A protein and the small-molecule ligand that binds it are described below.
Small molecule (SMILES): O=C(Cc1cncc2ccccc12)N(CCC1CCCCC1)Cc1cccs1

Binding-site contacts:
Ligand atom C15 contacts residue MET49 of chain 1.B at 3.8 Å (hydrophobic).
Ligand atom C21 contacts residue DMS1 of chain 1.S at 3.5 Å.
Ligand atom C23 contacts residue ASP187 of chain 1.B at 3.7 Å.
Ligand atom C22 contacts residue DMS1 of chain 1.S at 3.7 Å.
Ligand atom C5 contacts residue GLU166 of chain 1.B at 3.8 Å.
Ligand atom O contacts residue MET165 of chain 1.B at 3.5 Å.
Ligand atom C21 contacts residue GLN189 of chain 1.B at 3.5 Å.
Ligand atom C20 contacts residue MET49 of chain 1.B at 3.7 Å (hydrophobic).
Ligand atom C21 contacts residue MET49 of chain 1.B at 3.6 Å (hydrophobic).
Ligand atom S contacts residue HIS164 of chain 1.B at 3.6 Å.
Ligand atom C4 contacts residue PHE140 of chain 1.B at 3.5 Å (hydrophobic).
Ligand atom C3 contacts residue CYS145 of chain 1.B at 3.7 Å (hydrophobic).
Ligand atom C22 contacts residue GLN189 of chain 1.B at 3.6 Å.
Ligand atom C6 contacts residue GLU166 of chain 1.B at 3.7 Å.
Ligand atom O contacts residue GLU166 of chain 1.B at 3.2 Å (salt-bridge).
Ligand atom C3 contacts residue MET165 of chain 1.B at 3.8 Å (hydrophobic).
Ligand atom N contacts residue PHE140 of chain 1.B at 3.8 Å.
Ligand atom C15 contacts residue CYS44 of chain 1.B at 3.5 Å (hydrophobic).
Ligand atom C16 contacts residue THR25 of chain 1.B at 3.4 Å.
Ligand atom C4 contacts residue LEU141 of chain 1.B at 3.8 Å (hydrophobic).
Ligand atom C1 contacts residue CYS145 of chain 1.B at 3.5 Å (hydrophobic).
Ligand atom N contacts residue HIS163 of chain 1.B at 2.7 Å (h-bond).
Ligand atom C23 contacts residue MET165 of chain 1.B at 3.4 Å (hydrophobic).
Ligand atom C21 contacts residue ARG188 of chain 1.B at 3.7 Å.
Ligand atom C16 contacts residue CYS44 of chain 1.B at 3.5 Å (hydrophobic).
Ligand atom C19 contacts residue GLN189 of chain 1.B at 3.6 Å.
Ligand atom C3 contacts residue HIS163 of chain 1.B at 3.1 Å.
Ligand atom C23 contacts residue MET49 of chain 1.B at 3.2 Å (hydrophobic).
Ligand atom C22 contacts residue ARG188 of chain 1.B at 3.0 Å.
Ligand atom S contacts residue MET165 of chain 1.B at 3.4 Å.
Ligand atom S contacts residue MET49 of chain 1.B at 3.4 Å.
Ligand atom C23 contacts residue ARG188 of chain 1.B at 3.5 Å.
Ligand atom C22 contacts residue MET165 of chain 1.B at 3.7 Å (hydrophobic).
Ligand atom C14 contacts residue MET49 of chain 1.B at 3.7 Å (hydrophobic).
Ligand atom C1 contacts residue HIS164 of chain 1.B at 3.8 Å.
Ligand atom C4 contacts residue GLU166 of chain 1.B at 3.6 Å.
Ligand atom N contacts residue SER144 of chain 1.B at 3.6 Å.
Ligand atom C22 contacts residue MET49 of chain 1.B at 3.4 Å (hydrophobic).
Ligand atom C6 contacts residue ASN142 of chain 1.B at 3.8 Å.
Ligand atom C3 contacts residue GLU166 of chain 1.B at 3.8 Å.

Sequence of chain 1.A:
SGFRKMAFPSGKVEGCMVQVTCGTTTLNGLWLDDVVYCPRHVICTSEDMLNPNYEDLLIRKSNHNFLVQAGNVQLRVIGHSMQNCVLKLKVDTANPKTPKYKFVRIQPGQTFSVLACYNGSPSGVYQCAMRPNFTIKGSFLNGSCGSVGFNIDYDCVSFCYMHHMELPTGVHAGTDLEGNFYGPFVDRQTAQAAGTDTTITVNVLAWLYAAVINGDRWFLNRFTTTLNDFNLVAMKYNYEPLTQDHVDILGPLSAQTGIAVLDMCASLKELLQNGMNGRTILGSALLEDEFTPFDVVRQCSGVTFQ

Sequence of chain 1.B:
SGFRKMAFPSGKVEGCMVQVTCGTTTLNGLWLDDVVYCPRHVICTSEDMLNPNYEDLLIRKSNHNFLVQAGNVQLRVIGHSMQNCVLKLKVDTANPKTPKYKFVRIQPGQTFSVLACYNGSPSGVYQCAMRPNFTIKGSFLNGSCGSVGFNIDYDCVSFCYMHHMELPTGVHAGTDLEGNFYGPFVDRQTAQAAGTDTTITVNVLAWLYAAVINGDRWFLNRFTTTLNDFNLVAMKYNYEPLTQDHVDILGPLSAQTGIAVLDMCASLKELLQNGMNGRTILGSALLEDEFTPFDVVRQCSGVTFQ